Binding-site contacts:
Ligand atom N2 contacts residue ASN717 of chain 1.B at 2.9 Å (h-bond).
Ligand atom C2 contacts residue GLN1071 of chain 1.B at 4.1 Å.
Ligand atom C5 contacts residue GLN1071 of chain 1.B at 4.5 Å.
Ligand atom C7 contacts residue ASN717 of chain 1.B at 3.5 Å.
Ligand atom O5 contacts residue GLN1071 of chain 1.B at 3.3 Å (h-bond).
Ligand atom O6 contacts residue GLN1071 of chain 1.B at 4.2 Å.
Ligand atom N2 contacts residue GLN1071 of chain 1.B at 4.4 Å.
Ligand atom C3 contacts residue ASN717 of chain 1.B at 3.7 Å.
Ligand atom O5 contacts residue ASN717 of chain 1.B at 2.2 Å (h-bond).
Ligand atom O4 contacts residue LEU922 of chain 1.B at 3.9 Å.
Ligand atom O7 contacts residue LEU922 of chain 1.B at 4.2 Å.
Ligand atom C5 contacts residue LEU922 of chain 1.B at 4.2 Å (hydrophobic).
Ligand atom C5 contacts residue ASN717 of chain 1.B at 3.6 Å.
Ligand atom C2 contacts residue ASN717 of chain 1.B at 2.4 Å.
Ligand atom C1 contacts residue GLN1071 of chain 1.B at 3.9 Å.
Ligand atom C6 contacts residue GLN926 of chain 1.B at 3.6 Å.
Ligand atom C4 contacts residue ASN717 of chain 1.B at 4.1 Å.
Ligand atom C3 contacts residue LEU922 of chain 1.B at 4.3 Å (hydrophobic).
Ligand atom C8 contacts residue GLN926 of chain 1.B at 4.5 Å.
Ligand atom C4 contacts residue LEU922 of chain 1.B at 4.4 Å (hydrophobic).
Ligand atom O7 contacts residue ASN717 of chain 1.B at 3.7 Å.
Ligand atom C5 contacts residue GLN926 of chain 1.B at 4.2 Å.
Ligand atom C1 contacts residue ASN717 of chain 1.B at 1.4 Å.

Sequence of chain 1.B:
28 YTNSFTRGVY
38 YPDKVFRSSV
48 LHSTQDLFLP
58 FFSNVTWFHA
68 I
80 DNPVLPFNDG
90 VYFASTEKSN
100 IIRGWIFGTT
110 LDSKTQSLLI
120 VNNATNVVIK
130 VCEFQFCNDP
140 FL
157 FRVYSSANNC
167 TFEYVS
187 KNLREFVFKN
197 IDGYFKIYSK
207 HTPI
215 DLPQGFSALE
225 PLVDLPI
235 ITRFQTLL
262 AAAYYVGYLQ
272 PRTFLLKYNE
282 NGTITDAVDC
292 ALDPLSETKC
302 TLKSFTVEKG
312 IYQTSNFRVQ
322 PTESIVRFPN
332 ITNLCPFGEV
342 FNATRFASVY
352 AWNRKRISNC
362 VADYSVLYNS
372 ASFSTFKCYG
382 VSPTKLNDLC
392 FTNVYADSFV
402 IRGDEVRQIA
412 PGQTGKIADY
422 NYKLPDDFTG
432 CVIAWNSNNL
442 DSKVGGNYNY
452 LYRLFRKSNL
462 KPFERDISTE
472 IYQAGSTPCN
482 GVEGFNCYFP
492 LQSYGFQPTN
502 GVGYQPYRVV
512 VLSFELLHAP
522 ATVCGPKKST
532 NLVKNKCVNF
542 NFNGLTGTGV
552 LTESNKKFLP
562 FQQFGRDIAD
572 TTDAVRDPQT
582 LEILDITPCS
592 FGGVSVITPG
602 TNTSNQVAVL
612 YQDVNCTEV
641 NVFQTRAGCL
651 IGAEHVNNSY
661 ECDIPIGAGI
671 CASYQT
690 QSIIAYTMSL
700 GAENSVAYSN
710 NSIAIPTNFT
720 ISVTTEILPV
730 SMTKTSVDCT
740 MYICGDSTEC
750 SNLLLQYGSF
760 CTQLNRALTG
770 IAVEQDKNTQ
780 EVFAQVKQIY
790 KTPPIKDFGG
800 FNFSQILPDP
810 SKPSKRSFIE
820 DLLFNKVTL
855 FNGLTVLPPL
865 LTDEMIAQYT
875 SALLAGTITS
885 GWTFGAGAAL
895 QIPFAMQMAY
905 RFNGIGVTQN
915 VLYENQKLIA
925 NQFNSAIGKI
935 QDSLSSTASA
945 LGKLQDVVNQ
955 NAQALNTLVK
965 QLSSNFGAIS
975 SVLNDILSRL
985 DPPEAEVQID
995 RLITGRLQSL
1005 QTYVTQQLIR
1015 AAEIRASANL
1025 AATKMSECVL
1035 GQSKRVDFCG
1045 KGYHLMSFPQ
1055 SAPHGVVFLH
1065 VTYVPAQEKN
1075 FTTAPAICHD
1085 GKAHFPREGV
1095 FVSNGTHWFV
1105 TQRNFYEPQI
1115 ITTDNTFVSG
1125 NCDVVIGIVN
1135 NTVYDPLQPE

This small molecule binds to this protein.
Small molecule (SMILES): CC(=O)N[C@H]1[C@H](O[C@H]2[C@H](O)[C@@H](NC(C)=O)CO[C@@H]2CO)O[C@H](CO)[C@@H](O)[C@@H]1O